A protein and the small-molecule ligand that binds it are described below.
Small molecule (SMILES): N#C[Fe](=C=O)C#N

Binding-site contacts:
Ligand atom C3 contacts residue PRO501 of chain 1.B at 3.9 Å (hydrophobic).
Ligand atom C1 contacts residue NI1 of chain 1.J at 3.6 Å.
Ligand atom C1 contacts residue VAL500 of chain 1.B at 3.9 Å (hydrophobic).
Ligand atom O3 contacts residue HIS68 of chain 1.B at 3.6 Å (h-bond).
Ligand atom O3 contacts residue ALA477 of chain 1.B at 3.8 Å.
Ligand atom C2 contacts residue LYS479 of chain 1.B at 3.7 Å.
Ligand atom O3 contacts residue VAL500 of chain 1.B at 3.5 Å.
Ligand atom C3 contacts residue CYS549 of chain 1.B at 3.2 Å (hydrophobic).
Ligand atom C3 contacts residue THR67 of chain 1.B at 3.8 Å.
Ligand atom FE contacts residue CYS549 of chain 1.B at 2.3 Å.
Ligand atom N2 contacts residue PRO478 of chain 1.B at 3.3 Å.
Ligand atom C1 contacts residue SER502 of chain 1.B at 3.9 Å.
Ligand atom C1 contacts residue CYS64 of chain 1.B at 4.0 Å (hydrophobic).
Ligand atom N1 contacts residue PRO501 of chain 1.B at 3.6 Å.
Ligand atom N1 contacts residue VAL500 of chain 1.B at 4.0 Å.
Ligand atom N1 contacts residue SER502 of chain 1.B at 2.8 Å (h-bond).
Ligand atom C1 contacts residue CYS549 of chain 1.B at 3.0 Å (hydrophobic).
Ligand atom C2 contacts residue OXY1 of chain 1.M at 3.7 Å.
Ligand atom O3 contacts residue PRO501 of chain 1.B at 3.4 Å.
Ligand atom C3 contacts residue VAL500 of chain 1.B at 3.6 Å (hydrophobic).
Ligand atom C3 contacts residue HIS68 of chain 1.B at 3.5 Å.
Ligand atom O3 contacts residue THR67 of chain 1.B at 3.7 Å.
Ligand atom N2 contacts residue ALA477 of chain 1.B at 3.6 Å.
Ligand atom N2 contacts residue CYS64 of chain 1.B at 3.5 Å.
Ligand atom N1 contacts residue CYS546 of chain 1.B at 3.9 Å.
Ligand atom C2 contacts residue NI1 of chain 1.J at 3.8 Å.
Ligand atom C1 contacts residue CYS546 of chain 1.B at 3.8 Å (hydrophobic).
Ligand atom C3 contacts residue CYS64 of chain 1.B at 3.2 Å (hydrophobic).
Ligand atom N1 contacts residue CYS549 of chain 1.B at 3.4 Å.
Ligand atom N1 contacts residue LYS479 of chain 1.B at 3.6 Å.
Ligand atom N2 contacts residue LYS479 of chain 1.B at 3.0 Å (salt-bridge).
Ligand atom O3 contacts residue CYS64 of chain 1.B at 4.1 Å.
Ligand atom O3 contacts residue LEU482 of chain 1.B at 3.5 Å.
Ligand atom FE contacts residue OXY1 of chain 1.M at 3.4 Å.
Ligand atom FE contacts residue NI1 of chain 1.J at 2.6 Å.
Ligand atom C1 contacts residue PRO501 of chain 1.B at 3.8 Å (hydrophobic).
Ligand atom C1 contacts residue LYS479 of chain 1.B at 3.9 Å.
Ligand atom C2 contacts residue CYS64 of chain 1.B at 3.1 Å (hydrophobic).
Ligand atom C1 contacts residue OXY1 of chain 1.M at 4.1 Å.
Ligand atom FE contacts residue CYS64 of chain 1.B at 2.3 Å.

Sequence of chain 1.B:
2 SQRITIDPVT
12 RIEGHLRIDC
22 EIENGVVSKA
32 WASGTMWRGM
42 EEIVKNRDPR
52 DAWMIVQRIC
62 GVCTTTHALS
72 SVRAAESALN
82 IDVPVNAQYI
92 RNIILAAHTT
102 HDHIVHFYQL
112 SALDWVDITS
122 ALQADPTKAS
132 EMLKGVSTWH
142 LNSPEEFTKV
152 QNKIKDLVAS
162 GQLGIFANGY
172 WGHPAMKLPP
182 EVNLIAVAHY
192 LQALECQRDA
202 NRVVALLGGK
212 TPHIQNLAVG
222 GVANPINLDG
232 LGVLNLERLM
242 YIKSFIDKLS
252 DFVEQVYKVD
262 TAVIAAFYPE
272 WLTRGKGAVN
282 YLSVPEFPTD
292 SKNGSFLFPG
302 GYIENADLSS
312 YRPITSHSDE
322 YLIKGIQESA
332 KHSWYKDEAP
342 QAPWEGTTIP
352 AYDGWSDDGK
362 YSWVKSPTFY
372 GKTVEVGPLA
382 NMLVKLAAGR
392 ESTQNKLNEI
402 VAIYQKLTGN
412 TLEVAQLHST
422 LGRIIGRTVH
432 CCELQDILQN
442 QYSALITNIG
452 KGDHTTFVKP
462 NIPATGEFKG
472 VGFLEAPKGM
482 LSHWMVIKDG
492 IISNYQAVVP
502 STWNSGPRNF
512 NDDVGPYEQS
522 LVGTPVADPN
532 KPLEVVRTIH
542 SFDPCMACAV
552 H